This protein binds this small molecule.
Small molecule (SMILES): Nc1ncnc2c1ncn2[C@@H]1C[C@@H](O)[C@@H](COP(=O)(O)O)O1

Sequence of chain 45.A:
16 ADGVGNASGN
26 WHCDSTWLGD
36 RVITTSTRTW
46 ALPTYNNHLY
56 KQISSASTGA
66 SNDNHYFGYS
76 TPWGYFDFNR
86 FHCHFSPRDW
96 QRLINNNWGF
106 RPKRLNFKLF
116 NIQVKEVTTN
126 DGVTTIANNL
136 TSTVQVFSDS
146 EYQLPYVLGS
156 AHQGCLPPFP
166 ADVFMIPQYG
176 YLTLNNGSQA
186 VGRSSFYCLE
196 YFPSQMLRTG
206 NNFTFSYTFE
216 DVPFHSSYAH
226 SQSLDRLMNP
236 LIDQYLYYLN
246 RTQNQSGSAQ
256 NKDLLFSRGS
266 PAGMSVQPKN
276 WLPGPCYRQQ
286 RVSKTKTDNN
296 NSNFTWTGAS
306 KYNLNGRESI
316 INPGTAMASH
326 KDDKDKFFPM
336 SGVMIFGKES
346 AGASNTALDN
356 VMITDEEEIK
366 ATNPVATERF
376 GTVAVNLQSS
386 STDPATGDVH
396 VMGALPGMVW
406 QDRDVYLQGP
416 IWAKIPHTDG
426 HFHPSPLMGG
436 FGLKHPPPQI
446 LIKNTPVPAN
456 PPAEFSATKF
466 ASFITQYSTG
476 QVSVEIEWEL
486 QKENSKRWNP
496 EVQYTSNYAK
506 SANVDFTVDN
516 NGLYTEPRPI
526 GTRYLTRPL

Binding-site contacts:
Ligand atom N7 contacts residue PRO429 of chain 45.A at 4.3 Å.
Ligand atom C3' contacts residue GLU215 of chain 45.A at 3.3 Å.
Ligand atom O3' contacts residue LYS439 of chain 45.A at 3.5 Å.
Ligand atom C8 contacts residue VAL217 of chain 45.A at 3.5 Å (hydrophobic).
Ligand atom C3' contacts residue GLY437 of chain 45.A at 3.9 Å.
Ligand atom C1' contacts residue GLY437 of chain 45.A at 3.3 Å.
Ligand atom N6 contacts residue HIS428 of chain 45.A at 4.0 Å.
Ligand atom O5' contacts residue LYS439 of chain 45.A at 3.8 Å.
Ligand atom N6 contacts residue ASP407 of chain 45.A at 3.6 Å (salt-bridge).
Ligand atom C5 contacts residue PRO218 of chain 45.A at 4.0 Å (hydrophobic).
Ligand atom O3' contacts residue ILE420 of chain 45.A at 4.2 Å.
Ligand atom P contacts residue LYS439 of chain 45.A at 3.3 Å.
Ligand atom N9 contacts residue GLY437 of chain 45.A at 3.3 Å (h-bond).
Ligand atom O2P contacts residue HIS426 of chain 45.A at 3.6 Å.
Ligand atom N7 contacts residue GLY437 of chain 45.A at 3.5 Å (h-bond).
Ligand atom N3 contacts residue PRO429 of chain 45.A at 4.4 Å.
Ligand atom C8 contacts residue PRO429 of chain 45.A at 4.3 Å (hydrophobic).
Ligand atom C4 contacts residue PRO218 of chain 45.A at 4.1 Å (hydrophobic).
Ligand atom P contacts residue HIS426 of chain 45.A at 3.9 Å.
Ligand atom C6 contacts residue SER430 of chain 45.A at 4.2 Å.
Ligand atom N9 contacts residue PRO218 of chain 45.A at 4.2 Å.
Ligand atom C6 contacts residue PRO218 of chain 45.A at 4.2 Å (hydrophobic).
Ligand atom O3' contacts residue GLU215 of chain 45.A at 3.5 Å (salt-bridge).
Ligand atom N6 contacts residue SER430 of chain 45.A at 3.7 Å.
Ligand atom C6 contacts residue HIS428 of chain 45.A at 4.2 Å.
Ligand atom C2' contacts residue ASP216 of chain 45.A at 4.3 Å.
Ligand atom N9 contacts residue VAL217 of chain 45.A at 4.4 Å.
Ligand atom C8 contacts residue PRO218 of chain 45.A at 4.2 Å (hydrophobic).
Ligand atom C2' contacts residue GLU215 of chain 45.A at 3.6 Å.
Ligand atom O3' contacts residue GLY437 of chain 45.A at 3.9 Å.
Ligand atom O1P contacts residue HIS426 of chain 45.A at 2.7 Å (h-bond).
Ligand atom O1P contacts residue LYS439 of chain 45.A at 2.6 Å.
Ligand atom C8 contacts residue GLY437 of chain 45.A at 2.8 Å.
Ligand atom N9 contacts residue PRO429 of chain 45.A at 4.3 Å.
Ligand atom O3P contacts residue LYS439 of chain 45.A at 2.9 Å.
Ligand atom C2 contacts residue HIS428 of chain 45.A at 3.8 Å.
Ligand atom C2' contacts residue GLY437 of chain 45.A at 2.8 Å.
Ligand atom N1 contacts residue HIS428 of chain 45.A at 3.3 Å.
Ligand atom N7 contacts residue PRO218 of chain 45.A at 4.0 Å.
Ligand atom N7 contacts residue VAL217 of chain 45.A at 3.7 Å.